Sequence of chain 60.D:
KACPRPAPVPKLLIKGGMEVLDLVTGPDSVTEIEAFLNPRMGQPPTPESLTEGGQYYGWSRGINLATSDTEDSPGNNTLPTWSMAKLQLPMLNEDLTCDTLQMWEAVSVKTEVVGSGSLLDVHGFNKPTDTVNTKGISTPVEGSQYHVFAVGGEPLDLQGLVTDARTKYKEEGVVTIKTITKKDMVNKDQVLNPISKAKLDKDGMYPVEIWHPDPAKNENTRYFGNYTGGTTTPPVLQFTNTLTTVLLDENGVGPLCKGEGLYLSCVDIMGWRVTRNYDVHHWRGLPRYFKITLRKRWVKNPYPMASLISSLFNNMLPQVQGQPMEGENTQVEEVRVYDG

Sequence of chain 60.C:
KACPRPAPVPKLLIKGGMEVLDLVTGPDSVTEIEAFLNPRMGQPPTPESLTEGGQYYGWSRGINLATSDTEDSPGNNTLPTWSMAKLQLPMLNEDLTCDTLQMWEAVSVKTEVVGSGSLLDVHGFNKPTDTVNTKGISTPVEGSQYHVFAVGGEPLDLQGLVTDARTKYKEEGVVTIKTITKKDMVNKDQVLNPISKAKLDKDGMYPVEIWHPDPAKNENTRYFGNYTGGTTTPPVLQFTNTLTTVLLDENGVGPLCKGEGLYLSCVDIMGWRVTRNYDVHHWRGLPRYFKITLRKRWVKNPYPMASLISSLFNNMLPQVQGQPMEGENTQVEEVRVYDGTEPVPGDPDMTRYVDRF

Binding-site contacts:
Ligand atom O4 contacts residue ILE79 of chain 60.C at 3.7 Å.
Ligand atom C4 contacts residue TYR72 of chain 60.C at 3.4 Å (hydrophobic).
Ligand atom C5 contacts residue TYR72 of chain 60.C at 3.6 Å (hydrophobic).
Ligand atom C4 contacts residue ARG77 of chain 60.C at 4.4 Å.
Ligand atom O3 contacts residue GLY78 of chain 60.C at 3.4 Å.
Ligand atom O1A contacts residue GLY78 of chain 60.C at 3.8 Å.
Ligand atom O4 contacts residue HIS298 of chain 60.C at 3.2 Å (h-bond).
Ligand atom N5 contacts residue TYR72 of chain 60.C at 3.1 Å (h-bond).
Ligand atom C4 contacts residue GLY78 of chain 60.C at 3.2 Å.
Ligand atom C6 contacts residue TYR72 of chain 60.C at 3.9 Å (hydrophobic).
Ligand atom O3 contacts residue VAL296 of chain 60.C at 4.4 Å.
Ligand atom C4 contacts residue HIS298 of chain 60.C at 3.8 Å.
Ligand atom C10 contacts residue TYR72 of chain 60.C at 4.0 Å (hydrophobic).
Ligand atom O1A contacts residue HIS298 of chain 60.C at 4.3 Å.
Ligand atom C1 contacts residue ARG77 of chain 60.C at 3.3 Å.
Ligand atom C2 contacts residue ARG77 of chain 60.C at 4.4 Å.
Ligand atom O4 contacts residue GLY78 of chain 60.C at 3.1 Å.
Ligand atom O10 contacts residue THR291 of chain 60.C at 4.4 Å.
Ligand atom O10 contacts residue ASN293 of chain 60.C at 4.5 Å.
Ligand atom O9 contacts residue ARG77 of chain 60.C at 3.8 Å.
Ligand atom O4 contacts residue THR291 of chain 60.C at 3.3 Å.
Ligand atom O1A contacts residue TYR72 of chain 60.C at 3.6 Å.
Ligand atom C3 contacts residue GLY78 of chain 60.C at 3.9 Å.
Ligand atom O6 contacts residue ASN93 of chain 60.C at 3.4 Å (h-bond).
Ligand atom O4 contacts residue ARG289 of chain 60.C at 4.5 Å.
Ligand atom C2 contacts residue GLY78 of chain 60.C at 4.1 Å.
Ligand atom O1A contacts residue ARG77 of chain 60.C at 3.0 Å (salt-bridge).
Ligand atom C3 contacts residue ARG77 of chain 60.C at 4.2 Å.
Ligand atom C3 contacts residue HIS298 of chain 60.C at 3.5 Å.
Ligand atom C11 contacts residue TYR72 of chain 60.C at 4.3 Å (hydrophobic).
Ligand atom O1B contacts residue TYR72 of chain 60.C at 4.4 Å.
Ligand atom O4 contacts residue TYR72 of chain 60.C at 3.8 Å.
Ligand atom O1B contacts residue ARG77 of chain 60.C at 2.7 Å (salt-bridge).
Ligand atom O8 contacts residue ARG77 of chain 60.C at 3.6 Å (salt-bridge).
Ligand atom C1 contacts residue GLY78 of chain 60.C at 4.2 Å.
Ligand atom O4 contacts residue ASN80 of chain 60.C at 4.3 Å.
Ligand atom C3 contacts residue GLY78 of chain 60.C at 4.3 Å.
Ligand atom C1 contacts residue TYR72 of chain 60.C at 4.3 Å (hydrophobic).
Ligand atom C11 contacts residue ASP85 of chain 60.D at 4.0 Å.
Ligand atom C6 contacts residue ASN93 of chain 60.C at 3.7 Å.

The small molecule below binds the protein below.
Small molecule (SMILES): CC(=O)N[C@H]1[C@H]([C@H](O)[C@H](O)CO)O[C@@](O[C@H]2[C@@H](O)[C@@H](CO)O[C@@H](O[C@H]3[C@H](O)[C@@H](O)[C@H](O)O[C@@H]3CO)[C@@H]2O)(C(=O)O)C[C@@H]1O